The small molecule below binds the protein below.
Small molecule (SMILES): C[N+](C)(C)[O-]

Binding-site contacts:
Ligand atom NAC contacts residue TRP55 of chain 1.B at 4.3 Å.
Ligand atom CAA contacts residue ALA105 of chain 1.B at 4.1 Å (hydrophobic).
Ligand atom OAE contacts residue TRP222 of chain 1.B at 4.0 Å.
Ligand atom NAC contacts residue TRP222 of chain 1.B at 4.2 Å.
Ligand atom CAA contacts residue GLU131 of chain 1.B at 3.0 Å.
Ligand atom CAB contacts residue TRP55 of chain 1.B at 3.7 Å (hydrophobic).
Ligand atom CAB contacts residue PHE220 of chain 1.B at 4.2 Å (hydrophobic).
Ligand atom CAA contacts residue TRP102 of chain 1.B at 4.3 Å (hydrophobic).
Ligand atom NAC contacts residue GLU131 of chain 1.B at 3.1 Å (salt-bridge).
Ligand atom CAB contacts residue TRP222 of chain 1.B at 3.9 Å (hydrophobic).
Ligand atom OAE contacts residue GLU131 of chain 1.B at 2.6 Å (salt-bridge).
Ligand atom OAE contacts residue PHE220 of chain 1.B at 3.2 Å.
Ligand atom CAA contacts residue TRP177 of chain 1.B at 4.4 Å (hydrophobic).
Ligand atom NAC contacts residue TRP177 of chain 1.B at 4.5 Å.
Ligand atom CAD contacts residue TRP55 of chain 1.B at 3.8 Å (hydrophobic).
Ligand atom CAB contacts residue TRP177 of chain 1.B at 3.6 Å (hydrophobic).
Ligand atom CAD contacts residue GLU131 of chain 1.B at 3.4 Å.
Ligand atom CAA contacts residue PHE106 of chain 1.B at 3.3 Å (hydrophobic).
Ligand atom CAD contacts residue TRP222 of chain 1.B at 4.1 Å (hydrophobic).
Ligand atom CAD contacts residue TRP102 of chain 1.B at 3.3 Å (hydrophobic).
Ligand atom OAE contacts residue TRP177 of chain 1.B at 4.4 Å.
Ligand atom CAA contacts residue TRP55 of chain 1.B at 4.1 Å (hydrophobic).
Ligand atom NAC contacts residue PHE220 of chain 1.B at 4.3 Å.

Sequence of chain 1.B:
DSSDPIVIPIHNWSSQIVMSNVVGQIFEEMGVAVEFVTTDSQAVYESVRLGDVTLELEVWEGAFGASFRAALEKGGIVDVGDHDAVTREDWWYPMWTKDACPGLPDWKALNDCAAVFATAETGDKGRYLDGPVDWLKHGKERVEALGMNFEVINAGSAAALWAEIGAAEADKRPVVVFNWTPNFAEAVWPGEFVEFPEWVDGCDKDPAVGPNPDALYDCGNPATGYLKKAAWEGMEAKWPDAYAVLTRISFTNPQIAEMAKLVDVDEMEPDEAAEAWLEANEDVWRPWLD